This small molecule binds to this protein.
Small molecule (SMILES): CC(=O)N[C@@H]1[C@@H](O)[C@H](O)[C@@H](CO)O[C@H]1O

Binding-site contacts:
Ligand atom C1 contacts residue ASN329 of chain 1.A at 1.5 Å.
Ligand atom C3 contacts residue ASN329 of chain 1.A at 3.8 Å.
Ligand atom C5 contacts residue ASN329 of chain 1.A at 3.7 Å.
Ligand atom C5 contacts residue GLN578 of chain 1.A at 3.7 Å.
Ligand atom O5 contacts residue ASN329 of chain 1.A at 2.4 Å (h-bond).
Ligand atom N2 contacts residue ASN329 of chain 1.A at 2.9 Å (h-bond).
Ligand atom O7 contacts residue GLN578 of chain 1.A at 3.8 Å.
Ligand atom O7 contacts residue ASN329 of chain 1.A at 3.5 Å (h-bond).
Ligand atom C1 contacts residue GLN578 of chain 1.A at 4.5 Å.
Ligand atom C3 contacts residue GLN578 of chain 1.A at 4.2 Å.
Ligand atom C7 contacts residue ASN329 of chain 1.A at 3.4 Å.
Ligand atom C6 contacts residue GLN578 of chain 1.A at 3.6 Å.
Ligand atom C2 contacts residue ASN329 of chain 1.A at 2.5 Å.
Ligand atom C4 contacts residue GLN578 of chain 1.A at 3.3 Å.
Ligand atom O5 contacts residue GLN578 of chain 1.A at 3.7 Å.
Ligand atom C8 contacts residue ASN329 of chain 1.A at 4.5 Å.
Ligand atom O6 contacts residue PRO577 of chain 1.A at 4.3 Å.
Ligand atom C4 contacts residue ASN329 of chain 1.A at 4.3 Å.
Ligand atom O4 contacts residue GLN578 of chain 1.A at 4.2 Å.
Ligand atom C2 contacts residue GLN578 of chain 1.A at 4.1 Å.

Sequence of chain 1.A:
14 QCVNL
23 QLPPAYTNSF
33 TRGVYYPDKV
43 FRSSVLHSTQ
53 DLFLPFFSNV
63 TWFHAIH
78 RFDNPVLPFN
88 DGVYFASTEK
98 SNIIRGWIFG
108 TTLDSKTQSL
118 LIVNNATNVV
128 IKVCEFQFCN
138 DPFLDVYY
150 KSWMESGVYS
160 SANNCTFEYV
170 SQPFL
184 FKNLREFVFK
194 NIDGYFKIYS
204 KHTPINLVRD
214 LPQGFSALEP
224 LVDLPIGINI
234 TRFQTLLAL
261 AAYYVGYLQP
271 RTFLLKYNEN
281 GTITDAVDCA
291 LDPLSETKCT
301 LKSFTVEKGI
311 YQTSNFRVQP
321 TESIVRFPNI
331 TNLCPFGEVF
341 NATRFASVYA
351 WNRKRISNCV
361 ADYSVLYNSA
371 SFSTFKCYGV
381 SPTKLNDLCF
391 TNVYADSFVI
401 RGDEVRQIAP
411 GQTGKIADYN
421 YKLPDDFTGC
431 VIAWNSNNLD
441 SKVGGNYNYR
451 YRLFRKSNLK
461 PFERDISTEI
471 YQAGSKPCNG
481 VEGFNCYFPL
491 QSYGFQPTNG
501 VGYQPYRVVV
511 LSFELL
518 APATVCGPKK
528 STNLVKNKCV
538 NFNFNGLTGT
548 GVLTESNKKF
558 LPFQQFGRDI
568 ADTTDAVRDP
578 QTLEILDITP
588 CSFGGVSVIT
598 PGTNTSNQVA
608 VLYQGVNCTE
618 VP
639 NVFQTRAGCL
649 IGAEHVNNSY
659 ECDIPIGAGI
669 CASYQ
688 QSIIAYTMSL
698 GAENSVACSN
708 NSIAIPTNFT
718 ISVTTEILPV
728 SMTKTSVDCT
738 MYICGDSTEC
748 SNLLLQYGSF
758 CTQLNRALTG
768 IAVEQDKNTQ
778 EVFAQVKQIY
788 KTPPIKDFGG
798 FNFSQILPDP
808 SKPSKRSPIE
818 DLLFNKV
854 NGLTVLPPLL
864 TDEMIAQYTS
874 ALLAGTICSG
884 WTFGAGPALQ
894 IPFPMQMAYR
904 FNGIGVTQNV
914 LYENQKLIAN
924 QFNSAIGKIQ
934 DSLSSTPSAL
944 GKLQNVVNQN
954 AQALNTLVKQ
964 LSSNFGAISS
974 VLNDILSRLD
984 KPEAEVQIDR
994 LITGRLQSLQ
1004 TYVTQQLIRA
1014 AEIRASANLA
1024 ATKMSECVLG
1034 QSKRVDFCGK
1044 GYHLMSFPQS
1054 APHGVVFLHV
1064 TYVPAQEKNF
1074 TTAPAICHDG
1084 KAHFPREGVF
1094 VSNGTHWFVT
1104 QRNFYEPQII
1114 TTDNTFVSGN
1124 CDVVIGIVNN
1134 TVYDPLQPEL